Binding-site contacts:
Ligand atom O2 contacts residue SER146 of chain 1.A at 3.8 Å.
Ligand atom PB contacts residue SER144 of chain 1.A at 3.8 Å.
Ligand atom O3B contacts residue SER144 of chain 1.A at 2.5 Å (h-bond).
Ligand atom O1B contacts residue TYR23 of chain 1.A at 2.8 Å (h-bond).
Ligand atom O3A contacts residue ASP288 of chain 1.A at 3.4 Å (salt-bridge).
Ligand atom PB contacts residue TYR23 of chain 1.A at 3.7 Å.
Ligand atom O2 contacts residue ALA19 of chain 1.A at 3.6 Å.
Ligand atom O2A contacts residue SER112 of chain 1.A at 3.4 Å (h-bond).
Ligand atom O5 contacts residue MET201 of chain 1.A at 3.5 Å.
Ligand atom O3B contacts residue ARG198 of chain 1.A at 3.1 Å (salt-bridge).
Ligand atom O5 contacts residue SER197 of chain 1.A at 3.5 Å (h-bond).
Ligand atom C3A contacts residue TRP24 of chain 1.A at 3.7 Å (hydrophobic).
Ligand atom O1 contacts residue ARG149 of chain 1.A at 3.3 Å (salt-bridge).
Ligand atom O1B contacts residue LYS26 of chain 1.A at 3.5 Å (salt-bridge).
Ligand atom O2B contacts residue ARG198 of chain 1.A at 2.8 Å (salt-bridge).
Ligand atom C2 contacts residue TYR23 of chain 1.A at 3.3 Å (hydrophobic).
Ligand atom O1A contacts residue TYR23 of chain 1.A at 3.6 Å.
Ligand atom C4 contacts residue TYR23 of chain 1.A at 3.7 Å (hydrophobic).
Ligand atom C1 contacts residue ARG149 of chain 1.A at 3.6 Å.
Ligand atom O1 contacts residue TYR23 of chain 1.A at 2.8 Å (h-bond).
Ligand atom C3 contacts residue ASP288 of chain 1.A at 3.8 Å.
Ligand atom PB contacts residue LYS26 of chain 1.A at 3.7 Å.
Ligand atom O1B contacts residue GLY145 of chain 1.A at 2.8 Å (h-bond).
Ligand atom C3A contacts residue ASP288 of chain 1.A at 3.5 Å.
Ligand atom PA contacts residue SER197 of chain 1.A at 3.6 Å.
Ligand atom O2 contacts residue ARG149 of chain 1.A at 2.9 Å (salt-bridge).
Ligand atom C2 contacts residue ASP288 of chain 1.A at 3.8 Å.
Ligand atom O6 contacts residue TYR23 of chain 1.A at 3.4 Å.
Ligand atom O2A contacts residue SER197 of chain 1.A at 3.0 Å (h-bond).
Ligand atom O2B contacts residue LYS26 of chain 1.A at 2.8 Å (salt-bridge).
Ligand atom C1 contacts residue ALA19 of chain 1.A at 3.4 Å (hydrophobic).
Ligand atom O3B contacts residue GLY145 of chain 1.A at 3.7 Å.
Ligand atom O1B contacts residue ILE32 of chain 1.A at 3.6 Å.
Ligand atom PB contacts residue ARG198 of chain 1.A at 3.8 Å.
Ligand atom O6 contacts residue MET201 of chain 1.A at 3.5 Å.
Ligand atom C1 contacts residue TYR23 of chain 1.A at 3.8 Å (hydrophobic).
Ligand atom O1A contacts residue SER144 of chain 1.A at 3.4 Å (h-bond).
Ligand atom O1 contacts residue ALA19 of chain 1.A at 3.2 Å.
Ligand atom O1A contacts residue SER146 of chain 1.A at 2.7 Å (h-bond).
Ligand atom O2A contacts residue SER144 of chain 1.A at 3.6 Å (h-bond).

This small molecule binds to this protein.
Small molecule (SMILES): C[C@@](O)(CCO[P](=O)(O)OP(=O)(O)O)CC(=O)O

Sequence of chain 1.A:
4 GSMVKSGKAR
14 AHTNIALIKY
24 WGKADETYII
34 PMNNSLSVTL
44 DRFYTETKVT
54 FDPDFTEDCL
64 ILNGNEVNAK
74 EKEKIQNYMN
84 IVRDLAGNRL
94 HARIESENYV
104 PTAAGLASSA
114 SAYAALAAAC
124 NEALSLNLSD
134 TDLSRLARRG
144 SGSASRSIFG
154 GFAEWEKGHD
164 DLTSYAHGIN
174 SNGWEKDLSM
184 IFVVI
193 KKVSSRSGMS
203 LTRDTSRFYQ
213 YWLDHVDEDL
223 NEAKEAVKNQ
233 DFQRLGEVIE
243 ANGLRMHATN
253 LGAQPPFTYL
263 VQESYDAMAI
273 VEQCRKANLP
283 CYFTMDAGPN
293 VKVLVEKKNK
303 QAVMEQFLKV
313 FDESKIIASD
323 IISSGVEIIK